A protein and the small-molecule ligand that binds it are described below.
Small molecule (SMILES): O=C(O)[C@@](O)(COP(=O)(O)O)[C@H](O)[C@H](O)COP(=O)(O)O

Binding-site contacts:
Ligand atom O6P contacts residue ARG309 of chain 1.A at 2.9 Å (salt-bridge).
Ligand atom O6 contacts residue LYS189 of chain 1.A at 2.7 Å (salt-bridge).
Ligand atom C3 contacts residue MG1 of chain 1.N at 3.0 Å.
Ligand atom O2 contacts residue MG1 of chain 1.N at 2.0 Å.
Ligand atom O7 contacts residue LYS350 of chain 1.A at 2.9 Å (salt-bridge).
Ligand atom O6 contacts residue ASP214 of chain 1.A at 3.2 Å (salt-bridge).
Ligand atom O3P contacts residue GLY391 of chain 1.A at 2.8 Å (h-bond).
Ligand atom O6 contacts residue GLU215 of chain 1.A at 3.2 Å (salt-bridge).
Ligand atom O2P contacts residue THR74 of chain 1.B at 2.6 Å (h-bond).
Ligand atom O4P contacts residue SER389 of chain 1.A at 3.3 Å (h-bond).
Ligand atom C contacts residue LYS187 of chain 1.A at 3.4 Å.
Ligand atom O3 contacts residue ASN132 of chain 1.B at 3.0 Å (h-bond).
Ligand atom O6P contacts residue HIS342 of chain 1.A at 3.6 Å.
Ligand atom O2P contacts residue LYS187 of chain 1.A at 3.4 Å.
Ligand atom C contacts residue ASN132 of chain 1.B at 3.4 Å.
Ligand atom O3 contacts residue GLU215 of chain 1.A at 2.8 Å (salt-bridge).
Ligand atom C2 contacts residue MG1 of chain 1.N at 2.7 Å.
Ligand atom O4 contacts residue GLY390 of chain 1.A at 3.2 Å (h-bond).
Ligand atom O7 contacts residue GLU69 of chain 1.B at 3.5 Å (salt-bridge).
Ligand atom O6 contacts residue LYS187 of chain 1.A at 3.2 Å (salt-bridge).
Ligand atom P1 contacts residue THR74 of chain 1.B at 3.6 Å.
Ligand atom O2 contacts residue KCX212 of chain 1.A at 3.1 Å (h-bond).
Ligand atom C contacts residue MG1 of chain 1.N at 2.7 Å.
Ligand atom O2 contacts residue ASP214 of chain 1.A at 3.3 Å (salt-bridge).
Ligand atom O5P contacts residue ARG309 of chain 1.A at 2.9 Å (salt-bridge).
Ligand atom O4 contacts residue SER389 of chain 1.A at 3.1 Å (h-bond).
Ligand atom O3 contacts residue MG1 of chain 1.N at 2.2 Å.
Ligand atom O2P contacts residue GLY415 of chain 1.A at 2.9 Å (h-bond).
Ligand atom C3 contacts residue KCX212 of chain 1.A at 3.1 Å.
Ligand atom O1P contacts residue GLY414 of chain 1.A at 2.9 Å (h-bond).
Ligand atom O2 contacts residue LYS187 of chain 1.A at 3.2 Å (salt-bridge).
Ligand atom C1 contacts residue SER389 of chain 1.A at 3.4 Å.
Ligand atom O3 contacts residue HIS308 of chain 1.A at 2.7 Å (h-bond).
Ligand atom O4P contacts residue HIS342 of chain 1.A at 2.9 Å (h-bond).
Ligand atom O3P contacts residue THR74 of chain 1.B at 3.5 Å (h-bond).
Ligand atom O3 contacts residue KCX212 of chain 1.A at 2.9 Å (h-bond).
Ligand atom O6 contacts residue MG1 of chain 1.N at 2.1 Å.
Ligand atom O1 contacts residue LYS187 of chain 1.A at 3.1 Å (salt-bridge).
Ligand atom O6 contacts residue ASN132 of chain 1.B at 3.0 Å (h-bond).
Ligand atom O3P contacts residue LYS350 of chain 1.A at 2.8 Å (salt-bridge).

Sequence of chain 1.B:
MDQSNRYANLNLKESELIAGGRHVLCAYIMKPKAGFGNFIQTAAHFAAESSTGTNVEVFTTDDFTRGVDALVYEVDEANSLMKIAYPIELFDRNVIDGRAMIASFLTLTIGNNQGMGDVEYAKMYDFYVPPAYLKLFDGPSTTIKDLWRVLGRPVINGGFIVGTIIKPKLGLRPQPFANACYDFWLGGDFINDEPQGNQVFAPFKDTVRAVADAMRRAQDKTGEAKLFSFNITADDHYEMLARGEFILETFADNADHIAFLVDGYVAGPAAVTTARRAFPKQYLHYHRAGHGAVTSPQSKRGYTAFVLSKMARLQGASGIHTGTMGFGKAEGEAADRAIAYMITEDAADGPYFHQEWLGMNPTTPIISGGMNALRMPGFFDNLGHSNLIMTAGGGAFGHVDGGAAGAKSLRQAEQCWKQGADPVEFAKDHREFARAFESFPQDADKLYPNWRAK

Sequence of chain 1.A:
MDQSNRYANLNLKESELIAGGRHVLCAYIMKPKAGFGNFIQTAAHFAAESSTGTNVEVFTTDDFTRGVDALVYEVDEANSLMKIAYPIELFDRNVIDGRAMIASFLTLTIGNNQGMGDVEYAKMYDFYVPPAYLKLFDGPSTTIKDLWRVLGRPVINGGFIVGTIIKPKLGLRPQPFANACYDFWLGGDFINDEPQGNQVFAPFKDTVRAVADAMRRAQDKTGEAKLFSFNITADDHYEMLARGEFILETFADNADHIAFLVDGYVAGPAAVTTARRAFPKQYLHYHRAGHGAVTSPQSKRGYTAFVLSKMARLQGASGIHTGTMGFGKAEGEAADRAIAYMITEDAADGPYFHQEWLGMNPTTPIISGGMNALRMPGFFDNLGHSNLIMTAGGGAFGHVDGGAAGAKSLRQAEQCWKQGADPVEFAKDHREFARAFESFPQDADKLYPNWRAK